Binding-site contacts:
Ligand atom C26 contacts residue MET151 of chain 1.A at 3.7 Å (hydrophobic).
Ligand atom C6 contacts residue GLY213 of chain 1.A at 3.8 Å.
Ligand atom C26 contacts residue ALA98 of chain 1.A at 3.5 Å (hydrophobic).
Ligand atom C25 contacts residue LEU200 of chain 1.A at 3.7 Å (hydrophobic).
Ligand atom C20 contacts residue LEU200 of chain 1.A at 3.8 Å (hydrophobic).
Ligand atom C14 contacts residue ASP211 of chain 1.A at 3.8 Å.
Ligand atom O27 contacts residue TYR150 of chain 1.A at 3.6 Å.
Ligand atom C10 contacts residue PHE212 of chain 1.A at 3.8 Å (hydrophobic).
Ligand atom N9 contacts residue ASP211 of chain 1.A at 3.2 Å (salt-bridge).
Ligand atom O11 contacts residue ASP211 of chain 1.A at 3.4 Å (salt-bridge).
Ligand atom C2 contacts residue LEU102 of chain 1.A at 3.4 Å (hydrophobic).
Ligand atom C10 contacts residue ASP211 of chain 1.A at 3.0 Å.
Ligand atom C4 contacts residue PHE212 of chain 1.A at 3.6 Å (hydrophobic).
Ligand atom C24 contacts residue ILE77 of chain 1.A at 3.7 Å (hydrophobic).
Ligand atom C24 contacts residue PHE363 of chain 1.A at 3.7 Å (hydrophobic).
Ligand atom C18 contacts residue MET148 of chain 1.A at 3.8 Å (hydrophobic).
Ligand atom O11 contacts residue PHE212 of chain 1.A at 3.3 Å.
Ligand atom C18 contacts residue LYS100 of chain 1.A at 3.6 Å.
Ligand atom C17 contacts residue MET148 of chain 1.A at 3.7 Å (hydrophobic).
Ligand atom N28 contacts residue ALA98 of chain 1.A at 3.4 Å.
Ligand atom C12 contacts residue MET148 of chain 1.A at 3.4 Å (hydrophobic).
Ligand atom C7 contacts residue MET146 of chain 1.A at 3.7 Å (hydrophobic).
Ligand atom N29 contacts residue VAL132 of chain 1.A at 3.5 Å.
Ligand atom C22 contacts residue VAL85 of chain 1.A at 3.7 Å (hydrophobic).
Ligand atom C13 contacts residue MET148 of chain 1.A at 3.6 Å (hydrophobic).
Ligand atom C15 contacts residue PHE212 of chain 1.A at 3.6 Å (hydrophobic).
Ligand atom C8 contacts residue ASP211 of chain 1.A at 3.3 Å.
Ligand atom N29 contacts residue MET148 of chain 1.A at 3.6 Å.
Ligand atom C4 contacts residue GLY213 of chain 1.A at 3.6 Å.
Ligand atom C3 contacts residue PHE212 of chain 1.A at 3.2 Å (hydrophobic).
Ligand atom O11 contacts residue LYS100 of chain 1.A at 2.7 Å (salt-bridge).
Ligand atom C2 contacts residue PHE212 of chain 1.A at 3.5 Å (hydrophobic).
Ligand atom O27 contacts residue MET151 of chain 1.A at 2.8 Å (h-bond).
Ligand atom N28 contacts residue GLU149 of chain 1.A at 2.9 Å (salt-bridge).
Ligand atom C8 contacts residue MET146 of chain 1.A at 3.7 Å (hydrophobic).
Ligand atom C1 contacts residue LEU102 of chain 1.A at 3.6 Å (hydrophobic).
Ligand atom C12 contacts residue ASP211 of chain 1.A at 3.2 Å.
Ligand atom N29 contacts residue GLU149 of chain 1.A at 3.5 Å (salt-bridge).
Ligand atom O27 contacts residue ALA98 of chain 1.A at 3.8 Å.
Ligand atom N28 contacts residue MET151 of chain 1.A at 3.7 Å.

A small-molecule ligand and the protein it binds are described below.
Small molecule (SMILES): O=C(Cc1ccc(-c2n[nH]c(=O)c3ccccc23)cc1)N1CCc2ccccc21

Sequence of chain 1.A:
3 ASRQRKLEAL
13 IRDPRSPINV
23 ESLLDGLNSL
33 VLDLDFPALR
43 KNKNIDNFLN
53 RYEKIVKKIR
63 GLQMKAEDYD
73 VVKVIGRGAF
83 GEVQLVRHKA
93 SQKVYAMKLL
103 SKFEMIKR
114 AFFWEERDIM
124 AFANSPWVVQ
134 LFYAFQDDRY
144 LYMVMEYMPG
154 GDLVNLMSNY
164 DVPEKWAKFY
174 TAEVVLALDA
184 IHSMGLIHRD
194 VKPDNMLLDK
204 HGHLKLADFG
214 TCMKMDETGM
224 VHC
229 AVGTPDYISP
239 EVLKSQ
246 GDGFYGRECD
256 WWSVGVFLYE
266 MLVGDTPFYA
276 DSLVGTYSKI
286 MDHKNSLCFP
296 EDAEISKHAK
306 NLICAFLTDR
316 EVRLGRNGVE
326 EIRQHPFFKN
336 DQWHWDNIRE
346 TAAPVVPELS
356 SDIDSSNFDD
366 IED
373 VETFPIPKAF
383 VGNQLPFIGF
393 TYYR